Binding-site contacts:
Ligand atom C3 contacts residue ASN118 of chain 1.C at 3.6 Å.
Ligand atom O6 contacts residue GLN51 of chain 1.C at 4.0 Å.
Ligand atom C4 contacts residue ASN118 of chain 1.C at 4.2 Å.
Ligand atom C5 contacts residue ASN118 of chain 1.C at 3.7 Å.
Ligand atom C8 contacts residue ASP55 of chain 1.C at 3.5 Å.
Ligand atom C1 contacts residue ASN118 of chain 1.C at 1.4 Å.
Ligand atom C6 contacts residue GLN51 of chain 1.C at 3.8 Å.
Ligand atom C1 contacts residue GLN51 of chain 1.C at 4.3 Å.
Ligand atom C8 contacts residue ASN118 of chain 1.C at 4.2 Å.
Ligand atom C8 contacts residue GLN121 of chain 1.C at 3.4 Å.
Ligand atom N2 contacts residue ASN118 of chain 1.C at 2.7 Å (h-bond).
Ligand atom C6 contacts residue ASP55 of chain 1.C at 4.0 Å.
Ligand atom C8 contacts residue ASP122 of chain 1.C at 3.6 Å.
Ligand atom C2 contacts residue ASN118 of chain 1.C at 2.4 Å.
Ligand atom C7 contacts residue ASN118 of chain 1.C at 3.4 Å.
Ligand atom O5 contacts residue ASN118 of chain 1.C at 2.4 Å (h-bond).
Ligand atom O5 contacts residue GLN51 of chain 1.C at 3.6 Å.
Ligand atom C5 contacts residue GLN51 of chain 1.C at 4.2 Å.
Ligand atom O7 contacts residue ASN118 of chain 1.C at 3.7 Å.

This protein binds this small molecule.
Small molecule (SMILES): CC(=O)N[C@H]1[C@H](O[C@H]2[C@H](O)[C@@H](NC(C)=O)CO[C@@H]2CO)O[C@H](CO)[C@@H](O)[C@@H]1O

Sequence of chain 1.C:
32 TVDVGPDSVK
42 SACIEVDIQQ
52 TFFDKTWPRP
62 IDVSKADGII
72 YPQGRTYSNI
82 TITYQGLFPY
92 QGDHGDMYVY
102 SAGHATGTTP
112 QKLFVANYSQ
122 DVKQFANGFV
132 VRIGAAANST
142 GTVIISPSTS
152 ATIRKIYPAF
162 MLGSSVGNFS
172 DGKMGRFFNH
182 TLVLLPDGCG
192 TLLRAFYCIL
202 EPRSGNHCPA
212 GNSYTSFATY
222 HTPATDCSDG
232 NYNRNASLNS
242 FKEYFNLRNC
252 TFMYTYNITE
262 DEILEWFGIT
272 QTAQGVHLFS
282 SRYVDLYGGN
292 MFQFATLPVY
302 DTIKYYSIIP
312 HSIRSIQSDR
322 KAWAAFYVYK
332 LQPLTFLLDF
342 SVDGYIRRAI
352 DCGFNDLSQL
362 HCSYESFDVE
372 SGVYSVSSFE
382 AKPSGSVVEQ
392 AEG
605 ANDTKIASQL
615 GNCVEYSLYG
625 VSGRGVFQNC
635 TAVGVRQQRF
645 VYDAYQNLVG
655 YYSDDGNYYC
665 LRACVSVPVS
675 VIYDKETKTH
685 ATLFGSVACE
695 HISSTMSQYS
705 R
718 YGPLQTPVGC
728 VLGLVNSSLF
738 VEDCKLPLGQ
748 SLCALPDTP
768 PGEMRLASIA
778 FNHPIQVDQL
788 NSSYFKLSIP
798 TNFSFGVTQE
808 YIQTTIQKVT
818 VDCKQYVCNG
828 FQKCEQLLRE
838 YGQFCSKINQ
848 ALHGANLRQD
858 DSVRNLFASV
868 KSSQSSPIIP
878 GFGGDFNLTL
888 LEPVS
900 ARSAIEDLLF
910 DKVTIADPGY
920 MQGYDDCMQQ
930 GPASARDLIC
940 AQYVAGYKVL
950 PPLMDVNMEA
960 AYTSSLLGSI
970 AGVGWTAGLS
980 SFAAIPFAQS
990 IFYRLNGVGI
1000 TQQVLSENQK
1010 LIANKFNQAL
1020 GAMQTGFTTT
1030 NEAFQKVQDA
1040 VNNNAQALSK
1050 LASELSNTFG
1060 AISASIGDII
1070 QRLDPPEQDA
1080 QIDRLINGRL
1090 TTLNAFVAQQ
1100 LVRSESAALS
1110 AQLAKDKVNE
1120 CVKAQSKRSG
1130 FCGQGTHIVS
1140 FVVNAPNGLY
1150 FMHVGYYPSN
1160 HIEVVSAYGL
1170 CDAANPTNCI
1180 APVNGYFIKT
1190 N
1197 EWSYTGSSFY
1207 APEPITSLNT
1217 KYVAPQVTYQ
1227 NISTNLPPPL